Binding-site contacts:
Ligand atom C contacts residue THR1042 of chain 1.G at 3.5 Å.
Ligand atom C contacts residue TYR1040 of chain 1.G at 3.8 Å (hydrophobic).
Ligand atom C contacts residue LEU907 of chain 1.G at 3.4 Å (hydrophobic).
Ligand atom CB contacts residue LEU907 of chain 1.G at 3.9 Å (hydrophobic).
Ligand atom CG contacts residue LEU895 of chain 1.G at 3.6 Å (hydrophobic).
Ligand atom OXT contacts residue ASP1041 of chain 1.G at 4.4 Å.
Ligand atom OXT contacts residue TYR1040 of chain 1.G at 4.3 Å.
Ligand atom CD contacts residue GLU783 of chain 1.G at 3.5 Å.
Ligand atom O contacts residue THR1042 of chain 1.G at 2.8 Å (h-bond).
Ligand atom CD contacts residue LEU907 of chain 1.G at 3.5 Å (hydrophobic).
Ligand atom N contacts residue ASP1041 of chain 1.G at 3.4 Å (salt-bridge).
Ligand atom O contacts residue LEU907 of chain 1.G at 3.6 Å.
Ligand atom CG contacts residue GLU892 of chain 1.G at 3.8 Å.
Ligand atom NE contacts residue GLU892 of chain 1.G at 2.5 Å (salt-bridge).
Ligand atom NE contacts residue VAL893 of chain 1.G at 3.6 Å.
Ligand atom CG contacts residue VAL893 of chain 1.G at 4.2 Å (hydrophobic).
Ligand atom CG contacts residue LEU907 of chain 1.G at 4.1 Å (hydrophobic).
Ligand atom OXT contacts residue LEU907 of chain 1.G at 3.2 Å.
Ligand atom CD contacts residue ASP791 of chain 1.G at 2.9 Å.
Ligand atom N contacts residue TYR1040 of chain 1.G at 2.7 Å (h-bond).
Ligand atom O contacts residue ASP1041 of chain 1.G at 3.3 Å.
Ligand atom NE contacts residue SER792 of chain 1.G at 4.0 Å.
Ligand atom CA contacts residue TYR1040 of chain 1.G at 3.8 Å (hydrophobic).
Ligand atom NE contacts residue GLU783 of chain 1.G at 3.0 Å (salt-bridge).
Ligand atom CG contacts residue ASP791 of chain 1.G at 4.3 Å.
Ligand atom NE contacts residue ASP791 of chain 1.G at 2.8 Å (salt-bridge).
Ligand atom O contacts residue TYR1040 of chain 1.G at 3.9 Å.
Ligand atom N contacts residue HIS1039 of chain 1.G at 4.1 Å.
Ligand atom OXT contacts residue THR1042 of chain 1.G at 2.7 Å (h-bond).
Ligand atom CA contacts residue LEU907 of chain 1.G at 4.2 Å (hydrophobic).
Ligand atom CD contacts residue GLU892 of chain 1.G at 3.6 Å.
Ligand atom CA contacts residue ASP1041 of chain 1.G at 4.4 Å.
Ligand atom C contacts residue ASP1041 of chain 1.G at 4.0 Å.
Ligand atom CD contacts residue VAL893 of chain 1.G at 3.7 Å (hydrophobic).
Ligand atom CG contacts residue GLU783 of chain 1.G at 4.3 Å.
Ligand atom CD contacts residue LEU895 of chain 1.G at 4.0 Å (hydrophobic).
Ligand atom CB contacts residue GLU783 of chain 1.G at 3.9 Å.
Ligand atom O contacts residue THR1043 of chain 1.G at 4.3 Å.
Ligand atom NE contacts residue ALA793 of chain 1.G at 3.6 Å.
Ligand atom CB contacts residue GLU892 of chain 1.G at 4.5 Å.

The protein below binds the small molecule below.
Small molecule (SMILES): NCCC[C@H](N)C(=O)O

Sequence of chain 1.G:
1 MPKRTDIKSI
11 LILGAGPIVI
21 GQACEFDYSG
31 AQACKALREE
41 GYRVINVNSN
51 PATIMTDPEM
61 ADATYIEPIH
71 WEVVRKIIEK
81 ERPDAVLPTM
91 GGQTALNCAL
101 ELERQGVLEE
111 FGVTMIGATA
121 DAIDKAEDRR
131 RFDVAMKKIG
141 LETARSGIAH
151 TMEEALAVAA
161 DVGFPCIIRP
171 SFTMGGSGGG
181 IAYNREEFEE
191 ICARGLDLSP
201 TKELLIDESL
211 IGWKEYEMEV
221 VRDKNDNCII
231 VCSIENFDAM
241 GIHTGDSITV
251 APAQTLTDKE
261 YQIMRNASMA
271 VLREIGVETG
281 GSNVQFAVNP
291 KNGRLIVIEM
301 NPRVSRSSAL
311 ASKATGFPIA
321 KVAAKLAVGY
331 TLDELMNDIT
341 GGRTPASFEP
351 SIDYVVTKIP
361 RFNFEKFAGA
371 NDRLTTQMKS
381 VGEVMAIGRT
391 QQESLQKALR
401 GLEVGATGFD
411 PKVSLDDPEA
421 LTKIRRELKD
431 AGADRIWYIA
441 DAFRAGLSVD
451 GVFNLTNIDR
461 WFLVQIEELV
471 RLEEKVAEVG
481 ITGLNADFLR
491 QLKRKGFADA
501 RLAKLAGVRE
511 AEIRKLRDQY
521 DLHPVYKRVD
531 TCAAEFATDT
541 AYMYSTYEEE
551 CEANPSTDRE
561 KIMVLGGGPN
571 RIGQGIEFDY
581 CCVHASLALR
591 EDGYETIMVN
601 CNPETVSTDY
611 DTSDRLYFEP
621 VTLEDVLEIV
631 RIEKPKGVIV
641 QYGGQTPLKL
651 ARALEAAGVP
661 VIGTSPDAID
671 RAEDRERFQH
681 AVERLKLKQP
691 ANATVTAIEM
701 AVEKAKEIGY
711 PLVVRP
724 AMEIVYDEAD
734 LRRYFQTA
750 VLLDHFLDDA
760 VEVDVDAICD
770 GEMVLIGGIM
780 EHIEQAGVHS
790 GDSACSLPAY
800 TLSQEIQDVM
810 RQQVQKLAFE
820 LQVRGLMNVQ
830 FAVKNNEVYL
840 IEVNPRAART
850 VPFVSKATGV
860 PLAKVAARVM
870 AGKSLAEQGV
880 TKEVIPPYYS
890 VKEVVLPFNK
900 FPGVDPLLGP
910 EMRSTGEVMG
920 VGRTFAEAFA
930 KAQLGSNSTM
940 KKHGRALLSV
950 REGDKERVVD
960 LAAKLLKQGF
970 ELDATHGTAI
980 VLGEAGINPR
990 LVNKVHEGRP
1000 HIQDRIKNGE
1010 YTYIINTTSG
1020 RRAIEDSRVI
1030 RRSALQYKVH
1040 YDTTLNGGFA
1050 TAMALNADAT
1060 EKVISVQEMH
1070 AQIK